Sequence of chain 1.A:
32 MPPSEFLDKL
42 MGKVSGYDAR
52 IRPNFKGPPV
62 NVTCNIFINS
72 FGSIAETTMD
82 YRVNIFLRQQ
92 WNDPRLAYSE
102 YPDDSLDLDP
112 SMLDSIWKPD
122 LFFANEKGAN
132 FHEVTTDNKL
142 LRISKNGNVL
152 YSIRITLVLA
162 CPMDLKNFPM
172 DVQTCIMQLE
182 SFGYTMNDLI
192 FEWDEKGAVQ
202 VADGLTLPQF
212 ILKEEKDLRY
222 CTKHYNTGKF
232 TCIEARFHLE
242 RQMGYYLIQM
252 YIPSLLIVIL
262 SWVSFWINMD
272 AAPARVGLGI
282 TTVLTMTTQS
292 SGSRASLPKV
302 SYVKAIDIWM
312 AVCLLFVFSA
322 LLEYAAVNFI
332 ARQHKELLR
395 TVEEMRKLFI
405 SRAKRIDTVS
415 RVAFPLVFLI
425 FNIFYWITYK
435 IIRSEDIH

This small molecule binds to this protein.
Small molecule (SMILES): CCCCCc1cc(O)c2c(c1)OC(C)(C)[C@@H]1CCC(C)=C[C@@H]21

Binding-site contacts:
Ligand atom C8 contacts residue PHE418 of chain 1.A at 4.2 Å (hydrophobic).
Ligand atom C18 contacts residue VAL413 of chain 1.A at 4.3 Å (hydrophobic).
Ligand atom O2 contacts residue SER320 of chain 1.A at 3.0 Å (h-bond).
Ligand atom C5 contacts residue PHE418 of chain 1.A at 3.6 Å (hydrophobic).
Ligand atom C4 contacts residue PHE418 of chain 1.A at 3.4 Å (hydrophobic).
Ligand atom C13 contacts residue VAL421 of chain 1.A at 4.4 Å (hydrophobic).
Ligand atom C4 contacts residue SER320 of chain 1.A at 4.3 Å.
Ligand atom C10 contacts residue VAL421 of chain 1.A at 4.0 Å (hydrophobic).
Ligand atom C11 contacts residue VAL421 of chain 1.A at 3.7 Å (hydrophobic).
Ligand atom C2 contacts residue PHE418 of chain 1.A at 4.5 Å (hydrophobic).
Ligand atom C3 contacts residue PHE418 of chain 1.A at 3.9 Å (hydrophobic).
Ligand atom O2 contacts residue PHE418 of chain 1.A at 3.4 Å.
Ligand atom C15 contacts residue VAL421 of chain 1.A at 3.9 Å (hydrophobic).
Ligand atom C10 contacts residue PHE317 of chain 1.A at 4.4 Å (hydrophobic).
Ligand atom C15 contacts residue ALA417 of chain 1.A at 3.6 Å (hydrophobic).
Ligand atom C14 contacts residue VAL421 of chain 1.A at 3.8 Å (hydrophobic).
Ligand atom C7 contacts residue PHE418 of chain 1.A at 3.5 Å (hydrophobic).
Ligand atom C6 contacts residue PHE418 of chain 1.A at 4.3 Å (hydrophobic).
Ligand atom C8 contacts residue SER320 of chain 1.A at 4.4 Å.
Ligand atom O1 contacts residue ALA417 of chain 1.A at 4.3 Å.
Ligand atom C15 contacts residue PHE418 of chain 1.A at 3.9 Å (hydrophobic).